Sequence of chain 1.A:
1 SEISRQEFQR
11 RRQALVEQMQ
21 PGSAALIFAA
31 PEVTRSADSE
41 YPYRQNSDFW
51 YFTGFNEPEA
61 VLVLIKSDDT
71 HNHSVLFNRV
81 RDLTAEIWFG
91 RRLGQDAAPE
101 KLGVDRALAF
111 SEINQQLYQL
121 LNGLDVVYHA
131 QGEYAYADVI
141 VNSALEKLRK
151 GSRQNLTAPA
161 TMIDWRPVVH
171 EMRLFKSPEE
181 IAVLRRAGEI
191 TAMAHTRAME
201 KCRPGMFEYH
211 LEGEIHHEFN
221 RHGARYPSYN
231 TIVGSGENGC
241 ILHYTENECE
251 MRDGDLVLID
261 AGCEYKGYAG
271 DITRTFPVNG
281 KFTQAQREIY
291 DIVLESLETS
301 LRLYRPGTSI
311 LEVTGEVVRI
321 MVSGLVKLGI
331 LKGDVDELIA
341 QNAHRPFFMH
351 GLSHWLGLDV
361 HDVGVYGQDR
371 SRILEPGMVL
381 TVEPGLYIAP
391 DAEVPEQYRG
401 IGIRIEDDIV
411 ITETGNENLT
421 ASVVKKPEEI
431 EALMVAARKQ

Binding-site contacts:
Ligand atom CB contacts residue GLU383 of chain 1.A at 3.7 Å.
Ligand atom CA contacts residue LEU1 of chain 1.C at 2.4 Å (hydrophobic).
Ligand atom CB contacts residue ZN1 of chain 1.H at 4.5 Å.
Ligand atom O contacts residue HIS243 of chain 1.A at 3.2 Å (h-bond).
Ligand atom CD contacts residue LEU242 of chain 1.A at 3.9 Å (hydrophobic).
Ligand atom O contacts residue ZN1 of chain 1.H at 2.5 Å.
Ligand atom CD contacts residue ARG404 of chain 1.A at 3.6 Å.
Ligand atom CA contacts residue HIS361 of chain 1.A at 4.5 Å.
Ligand atom C contacts residue HIS354 of chain 1.A at 4.5 Å.
Ligand atom N contacts residue GLU383 of chain 1.A at 3.5 Å (salt-bridge).
Ligand atom C contacts residue ZN1 of chain 1.H at 3.1 Å.
Ligand atom CG contacts residue GLU383 of chain 1.A at 3.6 Å.
Ligand atom O contacts residue TRP88 of chain 2.A at 4.0 Å.
Ligand atom CG contacts residue LEU242 of chain 1.A at 4.3 Å (hydrophobic).
Ligand atom CD contacts residue GLU383 of chain 1.A at 3.9 Å.
Ligand atom O contacts residue LEU1 of chain 1.C at 2.3 Å (h-bond).
Ligand atom CD contacts residue ZN1 of chain 1.H at 3.5 Å.
Ligand atom N contacts residue HIS243 of chain 1.A at 3.5 Å (h-bond).
Ligand atom CG contacts residue HIS350 of chain 1.A at 3.9 Å.
Ligand atom CB contacts residue LEU1 of chain 1.C at 3.1 Å (hydrophobic).
Ligand atom N contacts residue HIS361 of chain 1.A at 4.3 Å.
Ligand atom CA contacts residue HIS243 of chain 1.A at 4.3 Å.
Ligand atom CA contacts residue GLU383 of chain 1.A at 3.4 Å.
Ligand atom CA contacts residue ZN1 of chain 1.H at 3.3 Å.
Ligand atom N contacts residue LEU1 of chain 1.C at 3.7 Å.
Ligand atom CD contacts residue ASP260 of chain 1.A at 3.8 Å.
Ligand atom C contacts residue LEU1 of chain 1.C at 1.3 Å (hydrophobic).
Ligand atom CG contacts residue ARG404 of chain 1.A at 3.5 Å.
Ligand atom C contacts residue HIS361 of chain 1.A at 3.8 Å.
Ligand atom CB contacts residue HIS350 of chain 1.A at 3.4 Å.
Ligand atom C contacts residue TRP88 of chain 2.A at 4.3 Å (hydrophobic).
Ligand atom C contacts residue HIS243 of chain 1.A at 4.2 Å.
Ligand atom O contacts residue HIS361 of chain 1.A at 3.2 Å.
Ligand atom N contacts residue ASP260 of chain 1.A at 4.2 Å.
Ligand atom CD contacts residue HIS243 of chain 1.A at 3.6 Å.
Ligand atom CA contacts residue HIS350 of chain 1.A at 4.5 Å.
Ligand atom N contacts residue ZN1 of chain 1.H at 2.5 Å.

This protein binds this small molecule.
Small molecule (SMILES): O=C(O)[C@@H]1CCCN1

Sequence of chain 2.A:
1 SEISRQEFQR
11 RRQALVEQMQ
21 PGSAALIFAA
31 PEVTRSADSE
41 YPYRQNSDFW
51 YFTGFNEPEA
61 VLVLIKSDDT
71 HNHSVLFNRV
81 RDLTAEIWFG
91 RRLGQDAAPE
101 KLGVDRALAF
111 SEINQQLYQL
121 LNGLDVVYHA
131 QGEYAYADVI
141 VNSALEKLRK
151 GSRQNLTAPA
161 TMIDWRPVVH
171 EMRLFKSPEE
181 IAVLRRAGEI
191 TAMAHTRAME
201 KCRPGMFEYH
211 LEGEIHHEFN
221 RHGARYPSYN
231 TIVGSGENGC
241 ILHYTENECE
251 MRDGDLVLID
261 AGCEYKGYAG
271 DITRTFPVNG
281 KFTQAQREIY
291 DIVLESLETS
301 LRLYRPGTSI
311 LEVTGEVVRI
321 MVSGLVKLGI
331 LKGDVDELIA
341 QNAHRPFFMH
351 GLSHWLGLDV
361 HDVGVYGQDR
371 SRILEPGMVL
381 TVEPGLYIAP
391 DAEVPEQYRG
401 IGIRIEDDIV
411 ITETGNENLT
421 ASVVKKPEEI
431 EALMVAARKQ